Binding-site contacts:
Ligand atom O1B contacts residue GLY46 of chain 2.B at 3.8 Å.
Ligand atom C8 contacts residue GLU191 of chain 2.B at 3.7 Å.
Ligand atom O8 contacts residue PHE189 of chain 2.B at 3.7 Å.
Ligand atom O6 contacts residue SER207 of chain 2.B at 2.9 Å (h-bond).
Ligand atom C4 contacts residue LYS164 of chain 2.B at 3.5 Å.
Ligand atom C5 contacts residue GLY188 of chain 2.B at 3.7 Å.
Ligand atom C3 contacts residue THR48 of chain 2.B at 3.8 Å.
Ligand atom C1 contacts residue LYS164 of chain 2.B at 2.4 Å.
Ligand atom C8 contacts residue SER207 of chain 2.B at 3.7 Å.
Ligand atom O6 contacts residue ASP190 of chain 2.B at 2.9 Å (salt-bridge).
Ligand atom O8 contacts residue ASP190 of chain 2.B at 2.9 Å (salt-bridge).
Ligand atom O7 contacts residue LEU250 of chain 2.B at 3.5 Å.
Ligand atom O1A contacts residue TYR43 of chain 2.B at 3.3 Å.
Ligand atom O1A contacts residue SER47 of chain 2.B at 2.8 Å (h-bond).
Ligand atom C2 contacts residue LYS164 of chain 2.B at 1.4 Å.
Ligand atom O1A contacts residue GLY46 of chain 2.B at 3.2 Å.
Ligand atom O1A contacts residue TYR136 of chain 2.B at 2.8 Å (h-bond).
Ligand atom O7 contacts residue SER207 of chain 2.B at 2.6 Å (h-bond).
Ligand atom C3 contacts residue LYS164 of chain 2.B at 2.6 Å.
Ligand atom C1 contacts residue SER47 of chain 2.B at 3.4 Å.
Ligand atom O10 contacts residue LEU250 of chain 2.B at 3.7 Å.
Ligand atom C7 contacts residue SER207 of chain 2.B at 3.5 Å.
Ligand atom O6 contacts residue GLY206 of chain 2.B at 3.2 Å.
Ligand atom C6 contacts residue ASP190 of chain 2.B at 3.8 Å.
Ligand atom O9 contacts residue GLU191 of chain 2.B at 2.7 Å (salt-bridge).
Ligand atom O1B contacts residue SER47 of chain 2.B at 3.2 Å (h-bond).
Ligand atom O1B contacts residue ALA10 of chain 2.B at 3.4 Å.
Ligand atom O1B contacts residue THR48 of chain 2.B at 2.8 Å (h-bond).
Ligand atom O4 contacts residue LYS164 of chain 2.B at 3.3 Å.
Ligand atom C6 contacts residue GLY188 of chain 2.B at 3.2 Å.
Ligand atom O6 contacts residue GLY188 of chain 2.B at 3.6 Å.
Ligand atom C1 contacts residue TYR136 of chain 2.B at 3.8 Å (hydrophobic).
Ligand atom O8 contacts residue GLU191 of chain 2.B at 2.6 Å (salt-bridge).
Ligand atom C8 contacts residue ASP190 of chain 2.B at 3.7 Å.
Ligand atom O4 contacts residue GLY188 of chain 2.B at 2.4 Å (h-bond).
Ligand atom O4 contacts residue ILE205 of chain 2.B at 3.2 Å (h-bond).
Ligand atom O1A contacts residue LYS164 of chain 2.B at 2.8 Å (salt-bridge).
Ligand atom C4 contacts residue GLY188 of chain 2.B at 3.4 Å.
Ligand atom C9 contacts residue GLU191 of chain 2.B at 3.5 Å.
Ligand atom O1B contacts residue LYS164 of chain 2.B at 3.5 Å (salt-bridge).

Sequence of chain 2.B:
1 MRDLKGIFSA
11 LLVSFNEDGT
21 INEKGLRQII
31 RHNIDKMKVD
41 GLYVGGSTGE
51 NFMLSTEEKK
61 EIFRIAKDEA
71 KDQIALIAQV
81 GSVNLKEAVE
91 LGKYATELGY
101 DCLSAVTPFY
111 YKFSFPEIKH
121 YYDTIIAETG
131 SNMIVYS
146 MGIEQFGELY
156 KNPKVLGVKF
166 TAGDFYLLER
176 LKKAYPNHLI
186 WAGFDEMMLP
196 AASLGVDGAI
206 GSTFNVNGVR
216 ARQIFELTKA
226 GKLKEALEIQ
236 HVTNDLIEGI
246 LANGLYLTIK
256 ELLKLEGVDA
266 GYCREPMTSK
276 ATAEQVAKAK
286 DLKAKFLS

A protein and the small-molecule ligand that binds it are described below.
Small molecule (SMILES): CC(=O)N[C@H](C(=O)CCC(=O)O)[C@@H](O)[C@H](O)[C@H](O)CO